Sequence of chain 2.A:
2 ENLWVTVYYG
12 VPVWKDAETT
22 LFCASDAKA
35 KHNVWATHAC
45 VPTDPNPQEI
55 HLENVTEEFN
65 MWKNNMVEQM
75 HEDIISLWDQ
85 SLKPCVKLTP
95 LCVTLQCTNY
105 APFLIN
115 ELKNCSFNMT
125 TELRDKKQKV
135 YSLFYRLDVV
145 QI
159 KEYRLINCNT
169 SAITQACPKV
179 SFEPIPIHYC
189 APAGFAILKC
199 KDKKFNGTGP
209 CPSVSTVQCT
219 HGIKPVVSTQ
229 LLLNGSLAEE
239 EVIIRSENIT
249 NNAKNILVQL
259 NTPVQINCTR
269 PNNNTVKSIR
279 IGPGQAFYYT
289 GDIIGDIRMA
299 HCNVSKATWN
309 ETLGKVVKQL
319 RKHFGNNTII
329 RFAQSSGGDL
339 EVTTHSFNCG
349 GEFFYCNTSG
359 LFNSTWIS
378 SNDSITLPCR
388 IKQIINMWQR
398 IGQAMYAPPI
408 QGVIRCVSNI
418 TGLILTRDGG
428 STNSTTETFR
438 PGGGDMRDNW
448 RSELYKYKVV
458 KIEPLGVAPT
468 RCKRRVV

Binding-site contacts:
Ligand atom C2 contacts residue ASN271 of chain 2.A at 2.4 Å.
Ligand atom C6 contacts residue ILE292 of chain 2.A at 3.6 Å (hydrophobic).
Ligand atom O6 contacts residue THR273 of chain 2.A at 3.5 Å.
Ligand atom C3 contacts residue ASN271 of chain 2.A at 3.7 Å.
Ligand atom O7 contacts residue ASN271 of chain 2.A at 4.2 Å.
Ligand atom C8 contacts residue GLY409 of chain 2.A at 4.3 Å.
Ligand atom O6 contacts residue ILE292 of chain 2.A at 3.2 Å.
Ligand atom O5 contacts residue THR273 of chain 2.A at 4.1 Å.
Ligand atom C4 contacts residue ASN271 of chain 2.A at 4.2 Å.
Ligand atom O5 contacts residue ILE292 of chain 2.A at 4.1 Å.
Ligand atom N2 contacts residue ASN271 of chain 2.A at 2.8 Å (h-bond).
Ligand atom C5 contacts residue ASN271 of chain 2.A at 3.7 Å.
Ligand atom C8 contacts residue VAL410 of chain 2.A at 3.9 Å (hydrophobic).
Ligand atom C7 contacts residue ASN271 of chain 2.A at 3.7 Å.
Ligand atom O5 contacts residue ASN271 of chain 2.A at 2.4 Å (h-bond).
Ligand atom C6 contacts residue THR273 of chain 2.A at 4.3 Å.
Ligand atom C5 contacts residue THR273 of chain 2.A at 4.3 Å.
Ligand atom C1 contacts residue ASN271 of chain 2.A at 1.4 Å.

A small-molecule ligand and the protein it binds are described below.
Small molecule (SMILES): CC(=O)N[C@H]1[C@H](O[C@H]2[C@H](O)[C@@H](NC(C)=O)CO[C@@H]2CO)O[C@H](CO)[C@@H](O[C@@H]2O[C@H](CO)[C@@H](O)[C@H](O[C@H]3O[C@H](CO)[C@@H](O)[C@H](O)[C@@H]3O)[C@@H]2O)[C@@H]1O